Sequence of chain 1.C:
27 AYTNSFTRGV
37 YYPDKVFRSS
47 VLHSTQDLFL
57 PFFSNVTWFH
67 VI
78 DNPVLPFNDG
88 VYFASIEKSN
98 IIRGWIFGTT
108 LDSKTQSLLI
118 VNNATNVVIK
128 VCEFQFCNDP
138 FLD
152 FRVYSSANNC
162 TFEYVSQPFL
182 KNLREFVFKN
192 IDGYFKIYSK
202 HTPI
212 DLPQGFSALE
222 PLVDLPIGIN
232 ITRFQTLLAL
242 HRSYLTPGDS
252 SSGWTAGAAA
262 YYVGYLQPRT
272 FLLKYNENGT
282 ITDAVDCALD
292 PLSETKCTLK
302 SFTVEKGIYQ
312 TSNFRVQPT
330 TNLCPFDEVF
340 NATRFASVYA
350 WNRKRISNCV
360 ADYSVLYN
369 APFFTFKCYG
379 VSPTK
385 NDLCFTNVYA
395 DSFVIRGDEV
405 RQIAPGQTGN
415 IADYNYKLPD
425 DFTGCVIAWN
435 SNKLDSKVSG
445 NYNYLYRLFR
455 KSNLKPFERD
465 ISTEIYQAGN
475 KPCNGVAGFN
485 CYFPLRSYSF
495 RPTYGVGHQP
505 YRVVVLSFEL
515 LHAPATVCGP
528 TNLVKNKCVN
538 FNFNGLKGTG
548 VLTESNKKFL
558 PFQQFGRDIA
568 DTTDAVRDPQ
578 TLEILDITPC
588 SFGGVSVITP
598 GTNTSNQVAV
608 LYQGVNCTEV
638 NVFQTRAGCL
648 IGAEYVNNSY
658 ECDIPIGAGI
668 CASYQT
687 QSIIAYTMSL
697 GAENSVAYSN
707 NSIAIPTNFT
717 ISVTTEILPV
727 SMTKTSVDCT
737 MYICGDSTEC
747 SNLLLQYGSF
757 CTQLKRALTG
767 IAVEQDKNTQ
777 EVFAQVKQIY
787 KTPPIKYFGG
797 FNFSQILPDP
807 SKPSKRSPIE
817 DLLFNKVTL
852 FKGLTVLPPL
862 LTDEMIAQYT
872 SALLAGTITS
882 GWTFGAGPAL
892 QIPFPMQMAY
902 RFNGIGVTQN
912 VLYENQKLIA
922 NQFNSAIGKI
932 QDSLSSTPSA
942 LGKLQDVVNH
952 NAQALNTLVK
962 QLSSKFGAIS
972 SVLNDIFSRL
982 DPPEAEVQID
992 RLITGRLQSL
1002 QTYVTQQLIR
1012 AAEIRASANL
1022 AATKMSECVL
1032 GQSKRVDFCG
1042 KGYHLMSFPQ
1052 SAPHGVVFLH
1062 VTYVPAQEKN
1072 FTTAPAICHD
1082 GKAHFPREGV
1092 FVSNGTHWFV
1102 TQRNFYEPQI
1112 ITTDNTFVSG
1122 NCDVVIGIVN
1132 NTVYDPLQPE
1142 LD

The protein below binds the small molecule below.
Small molecule (SMILES): CC(=O)N[C@@H]1[C@@H](O)[C@H](O)[C@@H](CO)O[C@H]1O

Binding-site contacts:
Ligand atom C5 contacts residue ASN1071 of chain 1.C at 3.6 Å.
Ligand atom C8 contacts residue ASN1071 of chain 1.C at 4.3 Å.
Ligand atom C8 contacts residue GLU1069 of chain 1.C at 3.1 Å.
Ligand atom C2 contacts residue ASN1071 of chain 1.C at 2.4 Å.
Ligand atom O5 contacts residue ASN1071 of chain 1.C at 2.3 Å (h-bond).
Ligand atom C7 contacts residue ASN1071 of chain 1.C at 3.5 Å.
Ligand atom C8 contacts residue LYS1070 of chain 1.C at 4.1 Å.
Ligand atom N2 contacts residue ASN1071 of chain 1.C at 2.9 Å (h-bond).
Ligand atom C1 contacts residue ASN1071 of chain 1.C at 1.4 Å.
Ligand atom O7 contacts residue ASN1071 of chain 1.C at 3.6 Å.
Ligand atom C4 contacts residue ASN1071 of chain 1.C at 4.2 Å.
Ligand atom C5 contacts residue ALA703 of chain 1.C at 3.9 Å (hydrophobic).
Ligand atom C6 contacts residue ALA703 of chain 1.C at 4.2 Å (hydrophobic).
Ligand atom C3 contacts residue ASN1071 of chain 1.C at 3.8 Å.